This small molecule binds to this protein.
Small molecule (SMILES): CC(=O)N[C@@H]1[C@@H](O)[C@H](O)[C@@H](CO)O[C@H]1O

Sequence of chain 1.B:
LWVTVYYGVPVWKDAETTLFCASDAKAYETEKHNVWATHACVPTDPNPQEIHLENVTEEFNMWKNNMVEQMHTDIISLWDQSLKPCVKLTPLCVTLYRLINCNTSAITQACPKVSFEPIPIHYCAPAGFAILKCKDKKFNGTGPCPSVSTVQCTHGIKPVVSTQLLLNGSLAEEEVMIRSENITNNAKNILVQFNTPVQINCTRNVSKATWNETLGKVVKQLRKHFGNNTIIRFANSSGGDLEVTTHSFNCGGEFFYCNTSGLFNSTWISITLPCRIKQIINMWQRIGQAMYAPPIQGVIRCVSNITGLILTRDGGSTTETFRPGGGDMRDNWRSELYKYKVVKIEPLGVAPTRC

Binding-site contacts:
Ligand atom C2 contacts residue ASN414 of chain 1.B at 2.5 Å.
Ligand atom C3 contacts residue ASN414 of chain 1.B at 3.8 Å.
Ligand atom C6 contacts residue NAG1 of chain 1.L at 3.7 Å.
Ligand atom C8 contacts residue PRO259 of chain 1.B at 3.6 Å (hydrophobic).
Ligand atom C7 contacts residue LEU233 of chain 1.B at 4.4 Å (hydrophobic).
Ligand atom O7 contacts residue LEU233 of chain 1.B at 4.0 Å.
Ligand atom C7 contacts residue PRO259 of chain 1.B at 4.1 Å (hydrophobic).
Ligand atom O6 contacts residue LYS220 of chain 1.B at 3.9 Å.
Ligand atom N2 contacts residue ASN414 of chain 1.B at 2.9 Å (h-bond).
Ligand atom O7 contacts residue ASN414 of chain 1.B at 3.8 Å.
Ligand atom O6 contacts residue NAG1 of chain 1.L at 3.6 Å.
Ligand atom C6 contacts residue ASN230 of chain 1.B at 3.6 Å.
Ligand atom C4 contacts residue ASN414 of chain 1.B at 4.2 Å.
Ligand atom C1 contacts residue ASN414 of chain 1.B at 1.4 Å.
Ligand atom O5 contacts residue ASN414 of chain 1.B at 2.4 Å (h-bond).
Ligand atom O6 contacts residue ASN414 of chain 1.B at 4.5 Å.
Ligand atom C8 contacts residue LEU233 of chain 1.B at 4.1 Å (hydrophobic).
Ligand atom C7 contacts residue ASN414 of chain 1.B at 3.5 Å.
Ligand atom O5 contacts residue ASN230 of chain 1.B at 4.2 Å.
Ligand atom C5 contacts residue ASN414 of chain 1.B at 3.7 Å.
Ligand atom O6 contacts residue ASN230 of chain 1.B at 3.0 Å.